Binding-site contacts:
Ligand atom CD2 contacts residue CYS11 of chain 2.C at 4.2 Å (hydrophobic).
Ligand atom CA contacts residue CYS11 of chain 2.C at 3.2 Å (hydrophobic).
Ligand atom CD2 contacts residue HIS5 of chain 1.D at 3.6 Å.
Ligand atom CB contacts residue LEU16 of chain 2.C at 4.2 Å (hydrophobic).
Ligand atom NZ contacts residue SER12 of chain 2.C at 3.8 Å.
Ligand atom CZ3 contacts residue LEU11 of chain 2.D at 4.0 Å (hydrophobic).
Ligand atom CG contacts residue LEU17 of chain 1.B at 4.0 Å (hydrophobic).
Ligand atom CH2 contacts residue CYS6 of chain 2.C at 3.7 Å (hydrophobic).
Ligand atom CG contacts residue HIS5 of chain 1.D at 3.4 Å.
Ligand atom NZ contacts residue LEU13 of chain 2.C at 4.3 Å.
Ligand atom CE3 contacts residue HIS5 of chain 1.D at 4.3 Å.
Ligand atom CZ2 contacts residue LEU11 of chain 2.D at 4.1 Å (hydrophobic).
Ligand atom OH contacts residue CYS6 of chain 2.C at 2.4 Å (h-bond).
Ligand atom CZ2 contacts residue HIS5 of chain 1.D at 4.1 Å.
Ligand atom CA contacts residue ILE10 of chain 2.C at 3.8 Å (hydrophobic).
Ligand atom CB contacts residue LEU13 of chain 2.C at 3.7 Å (hydrophobic).
Ligand atom CD1 contacts residue LEU17 of chain 1.B at 3.4 Å (hydrophobic).
Ligand atom NE1 contacts residue HIS5 of chain 1.D at 3.7 Å.
Ligand atom OH contacts residue LEU11 of chain 2.D at 4.2 Å.
Ligand atom CD1 contacts residue HIS5 of chain 1.D at 3.5 Å.
Ligand atom CZ2 contacts residue LEU6 of chain 1.D at 4.3 Å (hydrophobic).
Ligand atom CA contacts residue HIS5 of chain 1.D at 3.6 Å.
Ligand atom NE1 contacts residue ALA14 of chain 2.D at 4.2 Å.
Ligand atom CB contacts residue HIS5 of chain 1.D at 4.1 Å.
Ligand atom NZ contacts residue CYS11 of chain 2.C at 2.7 Å (h-bond).
Ligand atom CG contacts residue LEU16 of chain 2.C at 4.1 Å (hydrophobic).
Ligand atom OH contacts residue SER9 of chain 2.C at 3.4 Å (h-bond).
Ligand atom OH contacts residue ILE10 of chain 2.C at 4.0 Å.
Ligand atom CB contacts residue LEU17 of chain 1.B at 3.8 Å (hydrophobic).
Ligand atom CH2 contacts residue LEU11 of chain 2.D at 3.5 Å (hydrophobic).
Ligand atom NE1 contacts residue LEU17 of chain 1.B at 4.2 Å.
Ligand atom OH contacts residue CYS11 of chain 2.C at 3.4 Å (h-bond).
Ligand atom CB contacts residue CYS11 of chain 2.C at 3.8 Å (hydrophobic).
Ligand atom CD2 contacts residue LEU16 of chain 2.C at 4.1 Å (hydrophobic).
Ligand atom CZ3 contacts residue CYS6 of chain 2.C at 3.5 Å (hydrophobic).
Ligand atom CZ3 contacts residue CYS11 of chain 2.C at 4.1 Å (hydrophobic).
Ligand atom NZ contacts residue ILE10 of chain 2.C at 4.1 Å.
Ligand atom CE2 contacts residue HIS5 of chain 1.D at 3.7 Å.
Ligand atom CE3 contacts residue CYS11 of chain 2.C at 3.5 Å (hydrophobic).
Ligand atom CE3 contacts residue LEU16 of chain 2.C at 4.2 Å (hydrophobic).

Sequence of chain 1.D:
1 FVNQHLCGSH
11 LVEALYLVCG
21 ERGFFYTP

Sequence of chain 2.C:
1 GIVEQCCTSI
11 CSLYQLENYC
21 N

Sequence of chain 1.B:
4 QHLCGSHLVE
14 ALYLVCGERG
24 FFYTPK

A protein and the small-molecule ligand that binds it are described below.
Small molecule (SMILES): NCCc1c[nH]c2ccc(O)cc12

Sequence of chain 2.D:
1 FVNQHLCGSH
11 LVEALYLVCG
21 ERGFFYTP